Sequence of chain 1.A:
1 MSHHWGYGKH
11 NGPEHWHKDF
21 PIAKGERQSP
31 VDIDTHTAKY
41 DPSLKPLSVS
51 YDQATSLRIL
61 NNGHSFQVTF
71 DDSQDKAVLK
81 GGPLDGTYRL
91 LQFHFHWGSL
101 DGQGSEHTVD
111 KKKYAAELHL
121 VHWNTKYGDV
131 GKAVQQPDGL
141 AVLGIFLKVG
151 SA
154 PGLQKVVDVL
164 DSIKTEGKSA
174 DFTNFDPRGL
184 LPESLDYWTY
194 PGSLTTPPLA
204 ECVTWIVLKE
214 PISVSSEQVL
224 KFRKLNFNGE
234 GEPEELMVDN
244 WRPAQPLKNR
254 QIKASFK

Binding-site contacts:
Ligand atom OAB contacts residue ZN1 of chain 1.B at 3.1 Å.
Ligand atom OAE contacts residue GLN92 of chain 1.A at 2.9 Å (h-bond).
Ligand atom O3 contacts residue ASN62 of chain 1.A at 3.4 Å (h-bond).
Ligand atom OAE contacts residue ASN62 of chain 1.A at 3.8 Å.
Ligand atom O2 contacts residue HIS64 of chain 1.A at 3.5 Å.
Ligand atom OAB contacts residue HIS119 of chain 1.A at 3.4 Å (h-bond).
Ligand atom CAM contacts residue HIS94 of chain 1.A at 3.6 Å.
Ligand atom OAB contacts residue TRP208 of chain 1.A at 3.7 Å.
Ligand atom O3 contacts residue HIS64 of chain 1.A at 2.6 Å (h-bond).
Ligand atom CAP contacts residue THR199 of chain 1.A at 3.6 Å.
Ligand atom C6 contacts residue PRO200 of chain 1.A at 3.2 Å (hydrophobic).
Ligand atom NAA contacts residue HIS94 of chain 1.A at 3.4 Å (h-bond).
Ligand atom OAO contacts residue ZN1 of chain 1.B at 3.8 Å.
Ligand atom O6 contacts residue THR199 of chain 1.A at 3.5 Å (h-bond).
Ligand atom SAW contacts residue ZN1 of chain 1.B at 3.1 Å.
Ligand atom NAV contacts residue HIS94 of chain 1.A at 3.5 Å.
Ligand atom OAE contacts residue GLN67 of chain 1.A at 3.4 Å (h-bond).
Ligand atom SAW contacts residue HIS94 of chain 1.A at 3.8 Å.
Ligand atom C3 contacts residue TRP5 of chain 1.A at 3.8 Å (hydrophobic).
Ligand atom NAA contacts residue ZN1 of chain 1.B at 2.2 Å.
Ligand atom O6 contacts residue PRO201 of chain 1.A at 3.5 Å.
Ligand atom OAB contacts residue VAL142 of chain 1.A at 3.5 Å.
Ligand atom OAO contacts residue HIS94 of chain 1.A at 3.4 Å.
Ligand atom O5 contacts residue THR199 of chain 1.A at 3.7 Å.
Ligand atom C3 contacts residue HIS64 of chain 1.A at 3.2 Å.
Ligand atom CAK contacts residue THR199 of chain 1.A at 3.8 Å.
Ligand atom NAA contacts residue HIS96 of chain 1.A at 3.5 Å (h-bond).
Ligand atom NAA contacts residue THR198 of chain 1.A at 2.8 Å (h-bond).
Ligand atom NAA contacts residue HIS119 of chain 1.A at 3.5 Å (h-bond).
Ligand atom O2 contacts residue ASN62 of chain 1.A at 2.8 Å (h-bond).
Ligand atom OAC contacts residue TRP208 of chain 1.A at 3.8 Å.
Ligand atom CAL contacts residue GLN92 of chain 1.A at 3.7 Å.
Ligand atom OAC contacts residue LEU197 of chain 1.A at 3.3 Å.
Ligand atom C1 contacts residue THR199 of chain 1.A at 3.7 Å.
Ligand atom CAM contacts residue THR199 of chain 1.A at 3.5 Å.
Ligand atom O4 contacts residue TRP5 of chain 1.A at 3.5 Å.
Ligand atom O6 contacts residue PRO200 of chain 1.A at 2.9 Å (h-bond).
Ligand atom OAC contacts residue THR198 of chain 1.A at 3.0 Å (h-bond).
Ligand atom OAD contacts residue HIS94 of chain 1.A at 3.7 Å.
Ligand atom OAB contacts residue HIS94 of chain 1.A at 3.5 Å.

The protein below binds the small molecule below.
Small molecule (SMILES): NS(=O)(=O)O[C@@H]1CCN(S(=O)(=O)[C@@H]2OC(CO)[C@@H](O)[C@H](O)[C@@H]2O)C1